Binding-site contacts:
Ligand atom O1A contacts residue TYR324 of chain 3.A at 3.5 Å (h-bond).
Ligand atom O1A contacts residue ARG212 of chain 3.A at 3.1 Å (salt-bridge).
Ligand atom C4 contacts residue ASP70 of chain 3.A at 3.5 Å.
Ligand atom O10 contacts residue ASP70 of chain 3.A at 3.4 Å.
Ligand atom C6 contacts residue TYR324 of chain 3.A at 3.9 Å (hydrophobic).
Ligand atom C1 contacts residue ARG212 of chain 3.A at 3.9 Å.
Ligand atom C7 contacts residue TYR324 of chain 3.A at 3.3 Å (hydrophobic).
Ligand atom C4 contacts residue GLU197 of chain 3.A at 4.0 Å.
Ligand atom C1 contacts residue ARG37 of chain 3.A at 4.0 Å.
Ligand atom C3 contacts residue ARG37 of chain 3.A at 3.7 Å.
Ligand atom O10 contacts residue ARG71 of chain 3.A at 2.8 Å (salt-bridge).
Ligand atom C5 contacts residue ASP70 of chain 3.A at 4.0 Å.
Ligand atom O1B contacts residue GOL1 of chain 3.L at 3.6 Å.
Ligand atom C82 contacts residue ARG144 of chain 3.A at 3.8 Å.
Ligand atom C2 contacts residue GOL1 of chain 3.L at 3.9 Å.
Ligand atom N4 contacts residue ASP70 of chain 3.A at 3.0 Å (salt-bridge).
Ligand atom C4 contacts residue TYR324 of chain 3.A at 3.6 Å (hydrophobic).
Ligand atom C81 contacts residue ARG144 of chain 3.A at 3.8 Å.
Ligand atom O1A contacts residue ARG290 of chain 3.A at 2.8 Å (salt-bridge).
Ligand atom C6 contacts residue GLU197 of chain 3.A at 3.6 Å.
Ligand atom C10 contacts residue ARG71 of chain 3.A at 3.9 Å.
Ligand atom C1 contacts residue GOL1 of chain 3.L at 3.9 Å.
Ligand atom C81 contacts residue ALA166 of chain 3.A at 3.9 Å (hydrophobic).
Ligand atom C9 contacts residue GLU196 of chain 3.A at 3.8 Å.
Ligand atom C1 contacts residue ARG290 of chain 3.A at 3.5 Å.
Ligand atom C91 contacts residue ASN214 of chain 3.A at 3.6 Å.
Ligand atom C11 contacts residue TRP98 of chain 3.A at 3.8 Å (hydrophobic).
Ligand atom C7 contacts residue ARG212 of chain 3.A at 3.9 Å.
Ligand atom O1B contacts residue ARG37 of chain 3.A at 2.9 Å (salt-bridge).
Ligand atom C3 contacts residue TYR324 of chain 3.A at 3.2 Å (hydrophobic).
Ligand atom C3 contacts residue GLU38 of chain 3.A at 3.6 Å.
Ligand atom C3 contacts residue ASP70 of chain 3.A at 3.4 Å.
Ligand atom C3 contacts residue GOL1 of chain 3.L at 3.8 Å.
Ligand atom O1B contacts residue ARG290 of chain 3.A at 2.8 Å (salt-bridge).
Ligand atom O1B contacts residue TYR324 of chain 3.A at 3.5 Å (h-bond).
Ligand atom C2 contacts residue TYR324 of chain 3.A at 2.9 Å (hydrophobic).
Ligand atom C4 contacts residue GLU38 of chain 3.A at 3.6 Å.
Ligand atom C91 contacts residue ARG212 of chain 3.A at 3.7 Å.
Ligand atom C1 contacts residue TYR324 of chain 3.A at 3.1 Å (hydrophobic).
Ligand atom N4 contacts residue GLU38 of chain 3.A at 2.8 Å (salt-bridge).

Sequence of chain 3.A:
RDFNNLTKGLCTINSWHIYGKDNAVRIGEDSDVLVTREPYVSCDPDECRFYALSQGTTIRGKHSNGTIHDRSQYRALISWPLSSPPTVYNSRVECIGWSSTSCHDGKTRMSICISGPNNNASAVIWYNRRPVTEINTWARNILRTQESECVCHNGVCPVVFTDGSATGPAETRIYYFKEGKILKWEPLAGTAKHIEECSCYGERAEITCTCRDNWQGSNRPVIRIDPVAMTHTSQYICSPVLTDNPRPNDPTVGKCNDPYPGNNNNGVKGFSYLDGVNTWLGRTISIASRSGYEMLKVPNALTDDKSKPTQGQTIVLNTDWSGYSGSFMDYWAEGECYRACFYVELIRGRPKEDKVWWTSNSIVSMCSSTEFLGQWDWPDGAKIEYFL

The protein below binds the small molecule below.
Small molecule (SMILES): CCC(CC)O[C@@H]1C=C(C(=O)O)C[C@H](N)[C@H]1NC(C)=O